The small molecule below binds the protein below.
Small molecule (SMILES): Nc1ccn([C@@H]2O[C@H](CO[P](=O)(O)O[C@H]3[C@@H](O)[C@H](n4ccc(=O)[nH]c4=O)O[C@@H]3CO[P](=O)(O)O[C@H]3[C@@H](O)[C@H](n4ccc(N)nc4=O)O[C@@H]3CO[P](=O)(O)O[C@H]3[C@@H](O)[C@H](n4ccc(=O)[nH]c4=O)O[C@@H]3CO[P](=O)(O)O[C@H]3[C@@H](O)[C@H](n4cnc5c(=O)nc(N)[nH]c54)O[C@@H]3CO[P](=O)(O)O[C@H]3[C@@H](O)[C@H](n4cnc5c(N)ncnc54)O[C@@H]3CO)[C@@H](O)[C@H]2O)c(=O)n1

Binding-site contacts:
Ligand atom N6 contacts residue ILE350 of chain 12.C at 4.0 Å.
Ligand atom N3 contacts residue ARG180 of chain 12.C at 4.0 Å.
Ligand atom C5 contacts residue ILE350 of chain 12.C at 3.6 Å (hydrophobic).
Ligand atom OP2 contacts residue LYS7 of chain 46.C at 2.6 Å (salt-bridge).
Ligand atom O3' contacts residue THR3 of chain 46.C at 3.8 Å.
Ligand atom O2' contacts residue SER126 of chain 12.C at 3.6 Å (h-bond).
Ligand atom P contacts residue LYS7 of chain 46.C at 3.2 Å.
Ligand atom O2' contacts residue ARG180 of chain 12.C at 3.9 Å.
Ligand atom O5' contacts residue LYS7 of chain 46.C at 3.4 Å (salt-bridge).
Ligand atom OP1 contacts residue THR124 of chain 12.C at 3.8 Å.
Ligand atom C2 contacts residue ARG180 of chain 12.C at 3.6 Å.
Ligand atom C1' contacts residue ARG180 of chain 12.C at 3.7 Å.
Ligand atom C4 contacts residue VAL192 of chain 12.C at 3.9 Å (hydrophobic).
Ligand atom C5' contacts residue GLU2 of chain 46.C at 3.2 Å.
Ligand atom C4' contacts residue SER126 of chain 12.C at 3.4 Å.
Ligand atom O3' contacts residue GLU2 of chain 46.C at 3.6 Å.
Ligand atom O2' contacts residue MET1 of chain 46.C at 3.2 Å (h-bond).
Ligand atom C5' contacts residue THR124 of chain 12.C at 3.5 Å.
Ligand atom O2' contacts residue MET125 of chain 12.C at 3.6 Å.
Ligand atom O4' contacts residue MET1 of chain 46.C at 3.7 Å.
Ligand atom N3 contacts residue VAL192 of chain 12.C at 3.4 Å.
Ligand atom C4' contacts residue THR124 of chain 12.C at 3.6 Å.
Ligand atom O4' contacts residue PRO190 of chain 12.C at 3.2 Å.
Ligand atom C5' contacts residue SER126 of chain 12.C at 3.9 Å.
Ligand atom C4' contacts residue MET1 of chain 46.C at 3.9 Å (hydrophobic).
Ligand atom N7 contacts residue ILE350 of chain 12.C at 3.8 Å.
Ligand atom C1' contacts residue PRO190 of chain 12.C at 3.9 Å (hydrophobic).
Ligand atom OP1 contacts residue ASN4 of chain 46.C at 3.5 Å.
Ligand atom P contacts residue THR3 of chain 46.C at 3.9 Å.
Ligand atom OP1 contacts residue LYS7 of chain 46.C at 3.4 Å (salt-bridge).
Ligand atom C4' contacts residue GLU2 of chain 46.C at 3.5 Å.
Ligand atom P contacts residue SER126 of chain 12.C at 3.7 Å.
Ligand atom O3' contacts residue SER126 of chain 12.C at 3.3 Å.
Ligand atom C6 contacts residue ILE350 of chain 12.C at 3.8 Å (hydrophobic).
Ligand atom OP1 contacts residue THR3 of chain 46.C at 2.9 Å (h-bond).
Ligand atom OP1 contacts residue SER126 of chain 12.C at 2.8 Å (h-bond).
Ligand atom OP1 contacts residue THR124 of chain 12.C at 4.0 Å.
Ligand atom O4' contacts residue ARG180 of chain 12.C at 4.0 Å.
Ligand atom C2 contacts residue VAL192 of chain 12.C at 3.7 Å (hydrophobic).
Ligand atom N6 contacts residue THR349 of chain 12.C at 3.9 Å.

Sequence of chain 12.C:
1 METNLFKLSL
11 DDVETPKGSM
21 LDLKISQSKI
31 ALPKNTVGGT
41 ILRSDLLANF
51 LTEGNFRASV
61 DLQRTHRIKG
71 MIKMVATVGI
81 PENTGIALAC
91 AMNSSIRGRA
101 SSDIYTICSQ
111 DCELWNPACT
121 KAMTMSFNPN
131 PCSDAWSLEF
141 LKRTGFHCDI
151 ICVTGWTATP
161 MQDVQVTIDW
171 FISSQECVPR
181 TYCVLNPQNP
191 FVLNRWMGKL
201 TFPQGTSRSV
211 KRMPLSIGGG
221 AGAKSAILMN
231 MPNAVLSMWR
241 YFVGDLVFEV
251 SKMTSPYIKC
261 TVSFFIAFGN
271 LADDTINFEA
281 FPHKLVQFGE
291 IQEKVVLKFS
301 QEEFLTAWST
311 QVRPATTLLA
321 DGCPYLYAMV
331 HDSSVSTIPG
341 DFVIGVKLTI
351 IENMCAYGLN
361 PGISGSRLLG

Sequence of chain 46.C:
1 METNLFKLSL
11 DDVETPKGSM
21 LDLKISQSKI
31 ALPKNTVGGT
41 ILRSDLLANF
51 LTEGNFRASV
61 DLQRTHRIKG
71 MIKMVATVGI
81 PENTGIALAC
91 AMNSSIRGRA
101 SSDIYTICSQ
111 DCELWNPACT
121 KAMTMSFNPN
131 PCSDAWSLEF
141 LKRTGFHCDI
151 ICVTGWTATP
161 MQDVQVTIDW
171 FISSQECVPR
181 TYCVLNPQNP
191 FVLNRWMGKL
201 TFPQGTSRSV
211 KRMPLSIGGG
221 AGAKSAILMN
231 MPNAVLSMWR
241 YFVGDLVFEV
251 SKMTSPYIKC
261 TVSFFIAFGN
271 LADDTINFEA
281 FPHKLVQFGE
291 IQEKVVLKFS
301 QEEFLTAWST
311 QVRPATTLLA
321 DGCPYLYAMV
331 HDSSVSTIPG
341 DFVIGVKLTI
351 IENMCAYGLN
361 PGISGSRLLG